Binding-site contacts:
Ligand atom C14 contacts residue ILE125 of chain 2.B at 3.6 Å (hydrophobic).
Ligand atom C10 contacts residue CYS84 of chain 2.B at 2.8 Å (hydrophobic).
Ligand atom N16 contacts residue ARG87 of chain 2.B at 3.8 Å.
Ligand atom C17 contacts residue ARG87 of chain 2.B at 3.8 Å.
Ligand atom C01 contacts residue GLN85 of chain 2.B at 3.9 Å.
Ligand atom C18 contacts residue ARG87 of chain 2.B at 3.9 Å.
Ligand atom O11 contacts residue CYS84 of chain 2.B at 3.1 Å (h-bond).
Ligand atom O09 contacts residue HIS248 of chain 2.B at 3.5 Å (h-bond).
Ligand atom C01 contacts residue PHE81 of chain 2.B at 3.7 Å (hydrophobic).
Ligand atom C17 contacts residue LEU129 of chain 2.B at 3.4 Å (hydrophobic).
Ligand atom O09 contacts residue SER88 of chain 2.B at 3.9 Å.
Ligand atom N12 contacts residue SER88 of chain 2.B at 2.7 Å (h-bond).
Ligand atom C03 contacts residue PHE162 of chain 2.B at 3.8 Å (hydrophobic).
Ligand atom C04 contacts residue CYS84 of chain 2.B at 2.6 Å (hydrophobic).
Ligand atom C04 contacts residue SER88 of chain 2.B at 3.1 Å.
Ligand atom C01 contacts residue PHE162 of chain 2.B at 3.6 Å (hydrophobic).
Ligand atom N12 contacts residue CYS84 of chain 2.B at 3.3 Å (h-bond).
Ligand atom C15 contacts residue ARG87 of chain 2.B at 3.9 Å.
Ligand atom C06 contacts residue HIS248 of chain 2.B at 3.8 Å.
Ligand atom C05 contacts residue HIS248 of chain 2.B at 4.0 Å.
Ligand atom C05 contacts residue CYS84 of chain 2.B at 4.0 Å (hydrophobic).
Ligand atom C13 contacts residue SER88 of chain 2.B at 3.8 Å.
Ligand atom C02 contacts residue PHE162 of chain 2.B at 3.5 Å (hydrophobic).
Ligand atom C17 contacts residue KNA1 of chain 2.F at 3.6 Å.
Ligand atom C05 contacts residue TYR126 of chain 2.B at 3.8 Å (hydrophobic).
Ligand atom O11 contacts residue TYR126 of chain 2.B at 3.9 Å.
Ligand atom O08 contacts residue HIS248 of chain 2.B at 3.8 Å.
Ligand atom N07 contacts residue HIS248 of chain 2.B at 3.4 Å (h-bond).
Ligand atom C18 contacts residue KNA1 of chain 2.F at 3.5 Å.
Ligand atom C02 contacts residue PHE81 of chain 2.B at 3.6 Å (hydrophobic).
Ligand atom O08 contacts residue LEU252 of chain 2.B at 3.2 Å.
Ligand atom O09 contacts residue HIS122 of chain 2.B at 3.0 Å (h-bond).
Ligand atom C02 contacts residue CYS84 of chain 2.B at 2.9 Å (hydrophobic).
Ligand atom C06 contacts residue SER88 of chain 2.B at 3.5 Å.
Ligand atom C02 contacts residue GLN85 of chain 2.B at 3.6 Å.
Ligand atom C03 contacts residue GLN85 of chain 2.B at 3.8 Å.
Ligand atom C03 contacts residue CYS84 of chain 2.B at 1.8 Å (hydrophobic).
Ligand atom C10 contacts residue SER88 of chain 2.B at 3.4 Å.
Ligand atom C05 contacts residue SER88 of chain 2.B at 2.8 Å.
Ligand atom N16 contacts residue LEU129 of chain 2.B at 3.8 Å.

This protein binds this small molecule.
Small molecule (SMILES): O=C(Nc1ccncc1)c1cc([N+](=O)[O-])ccc1Cl

Sequence of chain 2.B:
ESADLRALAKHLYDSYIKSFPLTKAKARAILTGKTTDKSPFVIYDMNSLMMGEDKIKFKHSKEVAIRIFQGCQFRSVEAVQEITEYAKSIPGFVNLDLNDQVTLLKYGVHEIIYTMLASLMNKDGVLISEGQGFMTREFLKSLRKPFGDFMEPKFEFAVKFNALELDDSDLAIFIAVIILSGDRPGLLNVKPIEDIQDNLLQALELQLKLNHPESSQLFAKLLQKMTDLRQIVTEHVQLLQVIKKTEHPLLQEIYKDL